This small molecule binds to this protein.
Small molecule (SMILES): Fc1cccc(CCNCCc2ccnc(-n3ccnc3)n2)c1

Binding-site contacts:
Ligand atom N11 contacts residue VAL299 of chain 1.B at 3.6 Å.
Ligand atom N13 contacts residue HEM1 of chain 1.I at 4.0 Å.
Ligand atom C21 contacts residue TYR438 of chain 1.B at 4.0 Å (hydrophobic).
Ligand atom C05 contacts residue HEM1 of chain 1.I at 3.0 Å.
Ligand atom C21 contacts residue HEM1 of chain 1.I at 3.6 Å.
Ligand atom C20 contacts residue HEM1 of chain 1.I at 3.3 Å.
Ligand atom C4' contacts residue TRP37 of chain 1.A at 3.8 Å (hydrophobic).
Ligand atom C17 contacts residue HEM1 of chain 1.I at 3.8 Å.
Ligand atom N11 contacts residue GLU324 of chain 1.B at 3.9 Å.
Ligand atom C12 contacts residue VAL299 of chain 1.B at 3.4 Å (hydrophobic).
Ligand atom C6' contacts residue TYR438 of chain 1.B at 3.6 Å (hydrophobic).
Ligand atom N03 contacts residue VAL299 of chain 1.B at 3.8 Å.
Ligand atom C17 contacts residue ACT1 of chain 1.L at 3.7 Å.
Ligand atom C16 contacts residue PRO297 of chain 1.B at 3.9 Å (hydrophobic).
Ligand atom N13 contacts residue GLU324 of chain 1.B at 3.7 Å.
Ligand atom C5' contacts residue VAL67 of chain 1.B at 4.1 Å (hydrophobic).
Ligand atom N01 contacts residue HEM1 of chain 1.I at 2.0 Å.
Ligand atom C12 contacts residue GLU324 of chain 1.B at 3.7 Å.
Ligand atom C15 contacts residue VAL299 of chain 1.B at 4.0 Å (hydrophobic).
Ligand atom C15 contacts residue ACT1 of chain 1.L at 3.3 Å.
Ligand atom C04 contacts residue PRO297 of chain 1.B at 3.6 Å (hydrophobic).
Ligand atom C18 contacts residue HEM1 of chain 1.I at 3.0 Å.
Ligand atom C21 contacts residue TRP410 of chain 1.B at 3.9 Å (hydrophobic).
Ligand atom F7' contacts residue TRP37 of chain 1.A at 3.6 Å.
Ligand atom C6' contacts residue VAL67 of chain 1.B at 4.0 Å (hydrophobic).
Ligand atom C14 contacts residue GLU324 of chain 1.B at 4.0 Å.
Ligand atom C16 contacts residue VAL299 of chain 1.B at 3.9 Å (hydrophobic).
Ligand atom C3' contacts residue TRP37 of chain 1.A at 3.9 Å (hydrophobic).
Ligand atom C02 contacts residue HEM1 of chain 1.I at 3.0 Å.
Ligand atom N11 contacts residue PRO297 of chain 1.B at 3.5 Å.
Ligand atom N19 contacts residue HEM1 of chain 1.I at 2.4 Å (h-bond).
Ligand atom C1' contacts residue GOL1 of chain 1.M at 3.9 Å.
Ligand atom C5' contacts residue LEU68 of chain 1.B at 3.7 Å (hydrophobic).
Ligand atom C14 contacts residue ACT1 of chain 1.L at 3.7 Å.
Ligand atom C15 contacts residue GLN210 of chain 1.B at 3.4 Å.
Ligand atom C14 contacts residue VAL299 of chain 1.B at 3.7 Å (hydrophobic).
Ligand atom C2' contacts residue GOL1 of chain 1.M at 3.7 Å.
Ligand atom C16 contacts residue GLN210 of chain 1.B at 3.6 Å.
Ligand atom N13 contacts residue VAL299 of chain 1.B at 3.5 Å.
Ligand atom C21 contacts residue GOL1 of chain 1.M at 4.0 Å.

Sequence of chain 1.A:
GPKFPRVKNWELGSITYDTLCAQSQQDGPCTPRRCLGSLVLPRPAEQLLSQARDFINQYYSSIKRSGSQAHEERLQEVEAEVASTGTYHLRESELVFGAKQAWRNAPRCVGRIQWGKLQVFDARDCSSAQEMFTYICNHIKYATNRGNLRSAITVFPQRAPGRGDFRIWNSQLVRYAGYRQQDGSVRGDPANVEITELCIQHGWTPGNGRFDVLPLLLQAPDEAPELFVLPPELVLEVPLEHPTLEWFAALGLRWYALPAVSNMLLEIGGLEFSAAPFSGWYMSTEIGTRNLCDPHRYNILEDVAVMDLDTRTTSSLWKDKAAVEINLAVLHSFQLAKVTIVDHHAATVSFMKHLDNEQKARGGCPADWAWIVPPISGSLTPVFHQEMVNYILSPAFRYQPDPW

Sequence of chain 1.B:
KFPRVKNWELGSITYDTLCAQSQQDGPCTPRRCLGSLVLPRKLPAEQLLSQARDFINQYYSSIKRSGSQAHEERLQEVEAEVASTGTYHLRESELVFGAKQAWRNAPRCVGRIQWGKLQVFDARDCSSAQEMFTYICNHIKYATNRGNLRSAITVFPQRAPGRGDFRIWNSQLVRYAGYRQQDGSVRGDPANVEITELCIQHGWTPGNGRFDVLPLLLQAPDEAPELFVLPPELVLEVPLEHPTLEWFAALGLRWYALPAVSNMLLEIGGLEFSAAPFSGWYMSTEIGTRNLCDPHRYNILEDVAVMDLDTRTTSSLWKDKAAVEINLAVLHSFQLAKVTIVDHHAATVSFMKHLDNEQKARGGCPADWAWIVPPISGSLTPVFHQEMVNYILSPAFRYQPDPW